Binding-site contacts:
Ligand atom O23 contacts residue SER148 of chain 1.B at 3.6 Å (h-bond).
Ligand atom C26 contacts residue THR194 of chain 1.B at 3.8 Å.
Ligand atom O21 contacts residue PHE144 of chain 1.B at 3.5 Å.
Ligand atom C28 contacts residue PRO172 of chain 1.B at 3.9 Å (hydrophobic).
Ligand atom C15 contacts residue CYS149 of chain 1.B at 3.5 Å (hydrophobic).
Ligand atom C10 contacts residue HIS45 of chain 1.B at 3.8 Å.
Ligand atom C11 contacts residue MET169 of chain 1.B at 4.0 Å (hydrophobic).
Ligand atom O04 contacts residue GLN193 of chain 1.B at 3.6 Å (h-bond).
Ligand atom C05 contacts residue GLN193 of chain 1.B at 3.8 Å.
Ligand atom C26 contacts residue GLU170 of chain 1.B at 3.9 Å.
Ligand atom C14 contacts residue CYS149 of chain 1.B at 2.8 Å (hydrophobic).
Ligand atom C02 contacts residue GLU170 of chain 1.B at 3.8 Å.
Ligand atom C12 contacts residue HIS168 of chain 1.B at 3.7 Å.
Ligand atom O21 contacts residue GLU170 of chain 1.B at 3.6 Å.
Ligand atom O25 contacts residue MET169 of chain 1.B at 3.4 Å.
Ligand atom N18 contacts residue GLU170 of chain 1.B at 3.3 Å (salt-bridge).
Ligand atom C20 contacts residue ASN146 of chain 1.B at 3.8 Å.
Ligand atom C01 contacts residue GLN193 of chain 1.B at 3.6 Å.
Ligand atom N06 contacts residue GLN193 of chain 1.B at 3.1 Å (h-bond).
Ligand atom C14 contacts residue HIS168 of chain 1.B at 3.9 Å.
Ligand atom C11 contacts residue ARG192 of chain 1.B at 3.9 Å.
Ligand atom O21 contacts residue HIS167 of chain 1.B at 2.8 Å (h-bond).
Ligand atom C08 contacts residue HIS45 of chain 1.B at 3.9 Å.
Ligand atom N13 contacts residue CYS149 of chain 1.B at 3.1 Å (h-bond).
Ligand atom N13 contacts residue HIS168 of chain 1.B at 2.9 Å (h-bond).
Ligand atom C03 contacts residue GLU170 of chain 1.B at 3.4 Å.
Ligand atom C17 contacts residue GLU170 of chain 1.B at 3.6 Å.
Ligand atom C15 contacts residue LEU145 of chain 1.B at 3.9 Å (hydrophobic).
Ligand atom C07 contacts residue HIS168 of chain 1.B at 3.7 Å.
Ligand atom C17 contacts residue HIS167 of chain 1.B at 3.9 Å.
Ligand atom C10 contacts residue ASP191 of chain 1.B at 3.7 Å.
Ligand atom C22 contacts residue CYS149 of chain 1.B at 1.8 Å (hydrophobic).
Ligand atom O25 contacts residue GLU170 of chain 1.B at 3.2 Å (salt-bridge).
Ligand atom C11 contacts residue ASP191 of chain 1.B at 4.0 Å.
Ligand atom O23 contacts residue CYS149 of chain 1.B at 2.9 Å (h-bond).
Ligand atom O23 contacts residue GLY147 of chain 1.B at 3.3 Å (h-bond).
Ligand atom O21 contacts residue HIS176 of chain 1.B at 3.5 Å.
Ligand atom N18 contacts residue PHE144 of chain 1.B at 3.5 Å (h-bond).
Ligand atom O27 contacts residue GLU170 of chain 1.B at 3.5 Å (salt-bridge).
Ligand atom C10 contacts residue MET53 of chain 1.B at 4.0 Å (hydrophobic).

Sequence of chain 1.B:
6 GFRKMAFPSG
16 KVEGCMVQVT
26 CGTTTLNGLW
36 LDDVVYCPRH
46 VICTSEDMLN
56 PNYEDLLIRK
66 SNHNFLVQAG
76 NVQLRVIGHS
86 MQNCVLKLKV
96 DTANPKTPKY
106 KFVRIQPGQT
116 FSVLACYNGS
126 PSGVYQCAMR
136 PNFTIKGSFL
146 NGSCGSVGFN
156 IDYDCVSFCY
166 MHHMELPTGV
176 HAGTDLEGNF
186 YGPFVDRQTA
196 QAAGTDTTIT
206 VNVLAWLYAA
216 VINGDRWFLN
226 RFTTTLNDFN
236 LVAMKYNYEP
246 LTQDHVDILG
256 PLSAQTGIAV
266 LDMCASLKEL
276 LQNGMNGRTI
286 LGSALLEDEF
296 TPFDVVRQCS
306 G

This protein binds this small molecule.
Small molecule (SMILES): CC(C)C[C@H](NC(=O)OCC(C)(C)Oc1cccc(F)c1)C(=O)N[C@@H](C[C@@H]1CCNC1=O)[C@H](O)S(=O)(=O)O